Sequence of chain 1.F:
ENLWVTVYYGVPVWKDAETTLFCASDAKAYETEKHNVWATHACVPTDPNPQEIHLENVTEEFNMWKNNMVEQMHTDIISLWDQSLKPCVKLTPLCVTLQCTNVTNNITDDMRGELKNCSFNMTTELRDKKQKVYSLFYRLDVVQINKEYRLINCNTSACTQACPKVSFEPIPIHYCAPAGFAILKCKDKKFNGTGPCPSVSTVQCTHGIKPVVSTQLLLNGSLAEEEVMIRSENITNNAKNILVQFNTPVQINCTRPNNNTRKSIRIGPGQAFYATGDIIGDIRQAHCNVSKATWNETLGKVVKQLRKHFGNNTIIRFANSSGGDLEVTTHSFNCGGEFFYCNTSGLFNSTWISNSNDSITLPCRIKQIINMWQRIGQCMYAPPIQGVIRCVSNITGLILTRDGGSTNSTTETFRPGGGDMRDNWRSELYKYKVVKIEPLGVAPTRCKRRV

This protein binds this small molecule.
Small molecule (SMILES): CC(=O)N[C@@H]1[C@@H](O)[C@H](O)[C@@H](CO)O[C@H]1O

Binding-site contacts:
Ligand atom C4 contacts residue ASN361 of chain 1.F at 4.2 Å.
Ligand atom O7 contacts residue ASN361 of chain 1.F at 4.2 Å.
Ligand atom C1 contacts residue ASN361 of chain 1.F at 1.4 Å.
Ligand atom C2 contacts residue ASN361 of chain 1.F at 2.5 Å.
Ligand atom C8 contacts residue ASN361 of chain 1.F at 3.6 Å.
Ligand atom C3 contacts residue ASN361 of chain 1.F at 3.8 Å.
Ligand atom C7 contacts residue ASN361 of chain 1.F at 3.3 Å.
Ligand atom C5 contacts residue ASN361 of chain 1.F at 3.7 Å.
Ligand atom O5 contacts residue ASN361 of chain 1.F at 2.4 Å (h-bond).
Ligand atom N2 contacts residue ASN361 of chain 1.F at 2.6 Å (h-bond).